Sequence of chain 1.B:
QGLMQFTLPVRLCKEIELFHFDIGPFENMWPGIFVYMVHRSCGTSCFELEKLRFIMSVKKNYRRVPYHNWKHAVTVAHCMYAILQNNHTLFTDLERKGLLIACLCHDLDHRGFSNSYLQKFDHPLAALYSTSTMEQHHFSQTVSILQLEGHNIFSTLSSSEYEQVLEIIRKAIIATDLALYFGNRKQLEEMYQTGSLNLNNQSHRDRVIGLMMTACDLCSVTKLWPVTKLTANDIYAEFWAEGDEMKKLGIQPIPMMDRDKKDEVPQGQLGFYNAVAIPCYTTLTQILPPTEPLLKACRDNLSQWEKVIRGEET

Binding-site contacts:
Ligand atom O14 contacts residue PHE250 of chain 1.B at 3.6 Å.
Ligand atom C5 contacts residue GLY279 of chain 1.B at 3.5 Å.
Ligand atom C20 contacts residue TYR247 of chain 1.B at 3.5 Å (hydrophobic).
Ligand atom C11 contacts residue PHE250 of chain 1.B at 3.8 Å (hydrophobic).
Ligand atom C25 contacts residue GLU275 of chain 1.B at 3.4 Å.
Ligand atom C23 contacts residue MET267 of chain 1.B at 3.6 Å (hydrophobic).
Ligand atom N1 contacts residue PHE250 of chain 1.B at 3.7 Å.
Ligand atom O13 contacts residue GLN280 of chain 1.B at 3.0 Å (h-bond).
Ligand atom C12 contacts residue GLN280 of chain 1.B at 3.7 Å.
Ligand atom C24 contacts residue VAL276 of chain 1.B at 3.8 Å (hydrophobic).
Ligand atom C7 contacts residue TYR247 of chain 1.B at 3.5 Å (hydrophobic).
Ligand atom C11 contacts residue TYR247 of chain 1.B at 3.5 Å (hydrophobic).
Ligand atom C10 contacts residue GLY279 of chain 1.B at 3.6 Å.
Ligand atom C2 contacts residue PHE283 of chain 1.B at 3.8 Å (hydrophobic).
Ligand atom C5 contacts residue MET267 of chain 1.B at 3.8 Å (hydrophobic).
Ligand atom C7 contacts residue GLY279 of chain 1.B at 3.6 Å.
Ligand atom C12 contacts residue PHE283 of chain 1.B at 3.5 Å (hydrophobic).
Ligand atom C2 contacts residue PHE250 of chain 1.B at 3.7 Å (hydrophobic).
Ligand atom N4 contacts residue MET267 of chain 1.B at 3.7 Å.
Ligand atom C5 contacts residue TYR247 of chain 1.B at 3.6 Å (hydrophobic).
Ligand atom C24 contacts residue GLU275 of chain 1.B at 3.7 Å.
Ligand atom C15 contacts residue MET267 of chain 1.B at 3.6 Å (hydrophobic).
Ligand atom C19 contacts residue MET267 of chain 1.B at 3.7 Å (hydrophobic).
Ligand atom C21 contacts residue LEU229 of chain 1.B at 3.2 Å (hydrophobic).
Ligand atom C16 contacts residue PHE283 of chain 1.B at 3.7 Å (hydrophobic).
Ligand atom C7 contacts residue MET267 of chain 1.B at 3.8 Å (hydrophobic).
Ligand atom C23 contacts residue PRO266 of chain 1.B at 3.6 Å (hydrophobic).
Ligand atom C8 contacts residue PHE283 of chain 1.B at 3.8 Å (hydrophobic).
Ligand atom C20 contacts residue MET267 of chain 1.B at 3.8 Å (hydrophobic).
Ligand atom C25 contacts residue LYS272 of chain 1.B at 3.7 Å.
Ligand atom N6 contacts residue GLY279 of chain 1.B at 3.8 Å.
Ligand atom C15 contacts residue GLY279 of chain 1.B at 3.6 Å.
Ligand atom C10 contacts residue MET267 of chain 1.B at 3.7 Å (hydrophobic).
Ligand atom C12 contacts residue TYR247 of chain 1.B at 3.7 Å (hydrophobic).
Ligand atom C22 contacts residue LEU229 of chain 1.B at 3.5 Å (hydrophobic).
Ligand atom N4 contacts residue TYR247 of chain 1.B at 2.5 Å (h-bond).
Ligand atom C9 contacts residue PHE283 of chain 1.B at 3.6 Å (hydrophobic).
Ligand atom C25 contacts residue PRO266 of chain 1.B at 3.6 Å (hydrophobic).
Ligand atom C11 contacts residue GLN280 of chain 1.B at 3.7 Å.
Ligand atom O14 contacts residue MET267 of chain 1.B at 3.5 Å (h-bond).

The small molecule below binds the protein below.
Small molecule (SMILES): Cc1nc(-c2ccccc2)[nH]c1CCN1C(=O)c2ccccc2C1=O